The small molecule below binds the protein below.
Small molecule (SMILES): OC[C@H]1O[C@H](O)[C@H](O)[C@@H](O)[C@H]1O

Sequence of chain 1.A:
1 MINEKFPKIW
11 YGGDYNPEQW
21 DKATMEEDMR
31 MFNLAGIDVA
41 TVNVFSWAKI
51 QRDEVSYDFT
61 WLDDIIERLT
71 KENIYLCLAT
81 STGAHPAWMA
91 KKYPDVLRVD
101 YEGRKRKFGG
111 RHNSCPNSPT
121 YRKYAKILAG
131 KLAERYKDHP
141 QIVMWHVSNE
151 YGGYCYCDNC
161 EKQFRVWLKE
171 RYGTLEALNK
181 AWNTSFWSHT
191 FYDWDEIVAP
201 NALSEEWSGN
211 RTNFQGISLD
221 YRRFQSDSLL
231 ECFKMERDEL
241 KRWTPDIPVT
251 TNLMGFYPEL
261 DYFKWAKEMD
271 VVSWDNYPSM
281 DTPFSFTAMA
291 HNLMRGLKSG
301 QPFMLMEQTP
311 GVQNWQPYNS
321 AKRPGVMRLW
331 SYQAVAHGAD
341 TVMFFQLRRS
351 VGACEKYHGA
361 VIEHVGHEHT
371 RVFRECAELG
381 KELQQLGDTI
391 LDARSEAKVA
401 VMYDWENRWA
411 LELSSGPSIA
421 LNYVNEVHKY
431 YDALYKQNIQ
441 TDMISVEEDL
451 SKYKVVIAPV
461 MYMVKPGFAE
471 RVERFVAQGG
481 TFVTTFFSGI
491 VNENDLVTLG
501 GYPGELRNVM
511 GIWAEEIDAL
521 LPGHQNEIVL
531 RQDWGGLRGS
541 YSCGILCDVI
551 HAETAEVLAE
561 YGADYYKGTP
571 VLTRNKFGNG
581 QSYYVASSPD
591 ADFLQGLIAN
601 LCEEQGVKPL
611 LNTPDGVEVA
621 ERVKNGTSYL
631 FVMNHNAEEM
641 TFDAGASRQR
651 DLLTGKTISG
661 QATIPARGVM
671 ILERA

Sequence of chain 1.B:
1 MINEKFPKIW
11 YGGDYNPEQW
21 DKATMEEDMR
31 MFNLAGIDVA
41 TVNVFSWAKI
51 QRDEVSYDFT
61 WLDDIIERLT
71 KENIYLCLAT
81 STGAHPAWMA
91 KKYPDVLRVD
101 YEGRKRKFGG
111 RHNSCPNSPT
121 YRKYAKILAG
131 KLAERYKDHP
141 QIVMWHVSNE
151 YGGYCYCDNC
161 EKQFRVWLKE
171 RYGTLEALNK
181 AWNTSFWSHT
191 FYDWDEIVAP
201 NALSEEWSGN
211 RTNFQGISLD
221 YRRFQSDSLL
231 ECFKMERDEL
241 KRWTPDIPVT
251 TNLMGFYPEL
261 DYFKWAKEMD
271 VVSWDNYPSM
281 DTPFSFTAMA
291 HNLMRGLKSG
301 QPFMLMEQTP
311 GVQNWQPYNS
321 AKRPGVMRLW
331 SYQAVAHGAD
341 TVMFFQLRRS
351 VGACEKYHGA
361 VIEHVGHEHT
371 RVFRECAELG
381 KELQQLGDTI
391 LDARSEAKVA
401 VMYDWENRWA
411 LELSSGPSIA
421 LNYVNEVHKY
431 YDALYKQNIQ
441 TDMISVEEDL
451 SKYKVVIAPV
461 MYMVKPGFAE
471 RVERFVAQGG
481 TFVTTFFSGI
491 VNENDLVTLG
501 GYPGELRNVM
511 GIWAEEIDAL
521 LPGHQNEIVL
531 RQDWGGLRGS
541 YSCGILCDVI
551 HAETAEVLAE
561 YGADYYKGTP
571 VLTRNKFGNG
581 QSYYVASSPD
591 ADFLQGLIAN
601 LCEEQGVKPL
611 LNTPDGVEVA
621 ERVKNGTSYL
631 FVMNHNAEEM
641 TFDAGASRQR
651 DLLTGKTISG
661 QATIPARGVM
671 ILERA

Binding-site contacts:
Ligand atom O6 contacts residue HIS358 of chain 1.B at 3.0 Å (h-bond).
Ligand atom O3 contacts residue ASN149 of chain 1.B at 3.9 Å.
Ligand atom C2 contacts residue GLU150 of chain 1.B at 3.8 Å.
Ligand atom O4 contacts residue GLU355 of chain 1.B at 2.5 Å (salt-bridge).
Ligand atom C6 contacts residue GLU355 of chain 1.B at 3.2 Å.
Ligand atom O5 contacts residue ARG111 of chain 1.B at 3.9 Å.
Ligand atom C6 contacts residue TRP315 of chain 1.B at 3.6 Å (hydrophobic).
Ligand atom O2 contacts residue ASN252 of chain 1.B at 3.6 Å.
Ligand atom C5 contacts residue TYR277 of chain 1.B at 3.6 Å (hydrophobic).
Ligand atom C1 contacts residue ARG111 of chain 1.B at 4.0 Å.
Ligand atom C2 contacts residue ASN149 of chain 1.B at 3.8 Å.
Ligand atom C2 contacts residue GLU307 of chain 1.B at 3.5 Å.
Ligand atom C3 contacts residue GLU307 of chain 1.B at 3.3 Å.
Ligand atom O2 contacts residue GLU307 of chain 1.B at 2.8 Å (salt-bridge).
Ligand atom C6 contacts residue HIS358 of chain 1.B at 3.4 Å.
Ligand atom O1 contacts residue GLU307 of chain 1.B at 2.4 Å (salt-bridge).
Ligand atom O1 contacts residue ASP275 of chain 1.B at 3.5 Å (salt-bridge).
Ligand atom O3 contacts residue ARG111 of chain 1.B at 3.1 Å (salt-bridge).
Ligand atom O3 contacts residue PHE45 of chain 1.B at 3.7 Å.
Ligand atom C1 contacts residue GLU307 of chain 1.B at 3.3 Å.
Ligand atom C3 contacts residue ARG111 of chain 1.B at 3.8 Å.
Ligand atom O2 contacts residue ASN149 of chain 1.B at 3.0 Å (h-bond).
Ligand atom O4 contacts residue ARG111 of chain 1.B at 2.9 Å (salt-bridge).
Ligand atom O2 contacts residue GLU150 of chain 1.B at 3.4 Å.
Ligand atom O5 contacts residue GLU307 of chain 1.B at 3.9 Å.
Ligand atom C4 contacts residue GLU355 of chain 1.B at 3.4 Å.
Ligand atom C2 contacts residue ARG111 of chain 1.B at 3.6 Å.
Ligand atom O1 contacts residue TYR277 of chain 1.B at 3.3 Å.
Ligand atom O3 contacts residue PHE345 of chain 1.B at 3.5 Å.
Ligand atom O6 contacts residue TYR277 of chain 1.B at 3.6 Å.
Ligand atom C5 contacts residue GLU355 of chain 1.B at 3.9 Å.
Ligand atom O6 contacts residue GLN313 of chain 1.B at 3.2 Å (h-bond).
Ligand atom O2 contacts residue ASP275 of chain 1.B at 3.8 Å.
Ligand atom C3 contacts residue PHE345 of chain 1.B at 3.7 Å (hydrophobic).
Ligand atom O1 contacts residue GLU150 of chain 1.B at 3.1 Å (salt-bridge).
Ligand atom C1 contacts residue GLU150 of chain 1.B at 3.4 Å.
Ligand atom C4 contacts residue PHE345 of chain 1.B at 3.8 Å (hydrophobic).
Ligand atom C5 contacts residue GLU307 of chain 1.B at 3.6 Å.
Ligand atom C4 contacts residue ARG111 of chain 1.B at 3.9 Å.
Ligand atom O6 contacts residue TRP315 of chain 1.B at 3.5 Å.